Sequence of chain 2.B:
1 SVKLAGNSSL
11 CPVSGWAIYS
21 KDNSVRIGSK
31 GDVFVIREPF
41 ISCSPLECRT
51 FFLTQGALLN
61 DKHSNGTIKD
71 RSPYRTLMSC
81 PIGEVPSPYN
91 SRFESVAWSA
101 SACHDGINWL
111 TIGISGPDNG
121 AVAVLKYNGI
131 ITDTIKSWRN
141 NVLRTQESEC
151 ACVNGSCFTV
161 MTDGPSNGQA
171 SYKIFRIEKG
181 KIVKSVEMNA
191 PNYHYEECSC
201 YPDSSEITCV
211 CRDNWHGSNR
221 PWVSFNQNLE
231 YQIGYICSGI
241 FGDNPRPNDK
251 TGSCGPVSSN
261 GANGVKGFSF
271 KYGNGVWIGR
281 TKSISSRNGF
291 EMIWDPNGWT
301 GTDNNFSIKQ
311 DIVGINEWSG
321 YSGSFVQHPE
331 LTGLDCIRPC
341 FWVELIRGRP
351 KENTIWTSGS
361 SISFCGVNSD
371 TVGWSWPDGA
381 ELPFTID

The small molecule below binds the protein below.
Small molecule (SMILES): CC(=O)N[C@@H]1[C@@H](O)[C@H](O)[C@@H](CO)O[C@H]1O

Binding-site contacts:
Ligand atom N2 contacts residue ASN7 of chain 2.B at 3.1 Å (h-bond).
Ligand atom C4 contacts residue ASN7 of chain 2.B at 4.2 Å.
Ligand atom C2 contacts residue ASN7 of chain 2.B at 2.4 Å.
Ligand atom C6 contacts residue ALA5 of chain 2.B at 4.2 Å (hydrophobic).
Ligand atom C3 contacts residue ASN7 of chain 2.B at 3.8 Å.
Ligand atom C1 contacts residue ASN7 of chain 2.B at 1.4 Å.
Ligand atom C8 contacts residue ASN7 of chain 2.B at 3.6 Å.
Ligand atom O5 contacts residue ALA5 of chain 2.B at 4.1 Å.
Ligand atom C7 contacts residue ASN7 of chain 2.B at 3.6 Å.
Ligand atom C5 contacts residue ASN7 of chain 2.B at 3.6 Å.
Ligand atom O5 contacts residue ASN7 of chain 2.B at 2.3 Å (h-bond).